This protein binds this small molecule.
Small molecule (SMILES): Nc1ccn([C@@H]2O[C@H](CO[P](=O)(O)O[C@H]3[C@@H](O)[C@H](n4ccc(=O)[nH]c4=O)O[C@@H]3CO[P](=O)(O)O[C@H]3[C@@H](O)[C@H](n4ccc(N)nc4=O)O[C@@H]3CO[P](=O)(O)O[C@H]3[C@@H](O)[C@H](n4ccc(=O)[nH]c4=O)O[C@@H]3CO[P](=O)(O)O[C@H]3[C@@H](O)[C@H](n4cnc5c(=O)nc(N)[nH]c54)O[C@@H]3CO[P](=O)(O)O[C@H]3[C@@H](O)[C@H](n4cnc5c(N)ncnc54)O[C@@H]3CO)[C@@H](O)[C@H]2O)c(=O)n1

Binding-site contacts:
Ligand atom C5' contacts residue THR124 of chain 40.C at 3.5 Å.
Ligand atom N6 contacts residue ILE350 of chain 40.C at 4.0 Å.
Ligand atom C4' contacts residue SER126 of chain 40.C at 3.4 Å.
Ligand atom C4' contacts residue GLU2 of chain 35.C at 3.5 Å.
Ligand atom O5' contacts residue LYS7 of chain 35.C at 3.4 Å (salt-bridge).
Ligand atom O3' contacts residue THR3 of chain 35.C at 3.8 Å.
Ligand atom P contacts residue THR3 of chain 35.C at 3.9 Å.
Ligand atom N6 contacts residue THR349 of chain 40.C at 3.9 Å.
Ligand atom O3' contacts residue SER126 of chain 40.C at 3.3 Å.
Ligand atom O3' contacts residue GLU2 of chain 35.C at 3.6 Å.
Ligand atom C2 contacts residue ARG180 of chain 40.C at 3.6 Å.
Ligand atom O4' contacts residue PRO190 of chain 40.C at 3.2 Å.
Ligand atom P contacts residue LYS7 of chain 35.C at 3.2 Å.
Ligand atom N3 contacts residue VAL192 of chain 40.C at 3.4 Å.
Ligand atom O4' contacts residue ARG180 of chain 40.C at 4.0 Å.
Ligand atom C1' contacts residue ARG180 of chain 40.C at 3.7 Å.
Ligand atom O2' contacts residue SER126 of chain 40.C at 3.6 Å (h-bond).
Ligand atom C2 contacts residue VAL192 of chain 40.C at 3.7 Å (hydrophobic).
Ligand atom P contacts residue SER126 of chain 40.C at 3.7 Å.
Ligand atom C5' contacts residue GLU2 of chain 35.C at 3.2 Å.
Ligand atom O4' contacts residue MET1 of chain 35.C at 3.7 Å.
Ligand atom O2' contacts residue MET125 of chain 40.C at 3.6 Å.
Ligand atom O2' contacts residue MET1 of chain 35.C at 3.2 Å (h-bond).
Ligand atom C4' contacts residue MET1 of chain 35.C at 3.9 Å (hydrophobic).
Ligand atom OP1 contacts residue THR124 of chain 40.C at 3.8 Å.
Ligand atom OP1 contacts residue THR124 of chain 40.C at 4.0 Å.
Ligand atom C5' contacts residue SER126 of chain 40.C at 3.9 Å.
Ligand atom OP1 contacts residue ASN4 of chain 35.C at 3.5 Å.
Ligand atom OP1 contacts residue LYS7 of chain 35.C at 3.4 Å (salt-bridge).
Ligand atom OP2 contacts residue LYS7 of chain 35.C at 2.6 Å (salt-bridge).
Ligand atom C5 contacts residue ILE350 of chain 40.C at 3.6 Å (hydrophobic).
Ligand atom C1' contacts residue PRO190 of chain 40.C at 3.9 Å (hydrophobic).
Ligand atom OP1 contacts residue SER126 of chain 40.C at 2.8 Å (h-bond).
Ligand atom C4' contacts residue THR124 of chain 40.C at 3.6 Å.
Ligand atom N7 contacts residue ILE350 of chain 40.C at 3.8 Å.
Ligand atom C4 contacts residue VAL192 of chain 40.C at 3.9 Å (hydrophobic).
Ligand atom N3 contacts residue ARG180 of chain 40.C at 4.0 Å.
Ligand atom C6 contacts residue ILE350 of chain 40.C at 3.8 Å (hydrophobic).
Ligand atom O2' contacts residue ARG180 of chain 40.C at 3.9 Å.
Ligand atom OP1 contacts residue THR3 of chain 35.C at 2.9 Å (h-bond).

Sequence of chain 40.C:
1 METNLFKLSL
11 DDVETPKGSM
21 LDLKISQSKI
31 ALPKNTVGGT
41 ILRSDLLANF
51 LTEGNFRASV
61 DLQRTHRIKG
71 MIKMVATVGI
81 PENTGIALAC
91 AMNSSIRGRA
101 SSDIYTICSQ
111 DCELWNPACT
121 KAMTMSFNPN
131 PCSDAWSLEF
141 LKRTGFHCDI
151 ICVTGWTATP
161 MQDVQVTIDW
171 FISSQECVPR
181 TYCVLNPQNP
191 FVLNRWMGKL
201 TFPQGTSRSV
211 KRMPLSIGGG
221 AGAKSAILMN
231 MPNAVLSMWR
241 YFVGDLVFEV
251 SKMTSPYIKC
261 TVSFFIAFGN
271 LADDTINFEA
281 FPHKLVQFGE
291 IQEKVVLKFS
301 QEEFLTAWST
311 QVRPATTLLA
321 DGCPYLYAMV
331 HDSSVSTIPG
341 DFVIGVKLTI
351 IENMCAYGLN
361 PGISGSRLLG

Sequence of chain 35.C:
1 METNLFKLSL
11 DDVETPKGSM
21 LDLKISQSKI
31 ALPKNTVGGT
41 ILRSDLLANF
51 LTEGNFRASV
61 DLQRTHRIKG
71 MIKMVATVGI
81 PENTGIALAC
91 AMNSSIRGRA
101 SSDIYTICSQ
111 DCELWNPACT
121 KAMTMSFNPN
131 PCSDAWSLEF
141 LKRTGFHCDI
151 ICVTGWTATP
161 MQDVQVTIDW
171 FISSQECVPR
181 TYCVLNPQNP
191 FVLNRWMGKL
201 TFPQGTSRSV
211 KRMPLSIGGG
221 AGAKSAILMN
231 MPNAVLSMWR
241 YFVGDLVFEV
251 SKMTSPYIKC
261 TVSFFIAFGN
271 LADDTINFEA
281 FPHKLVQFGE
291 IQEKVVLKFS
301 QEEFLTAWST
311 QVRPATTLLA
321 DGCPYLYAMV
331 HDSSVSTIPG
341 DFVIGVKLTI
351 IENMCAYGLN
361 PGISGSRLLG